The small molecule below binds the protein below.
Small molecule (SMILES): CC(=O)N[C@@H]1[C@@H](O)[C@H](O)[C@@H](CO)O[C@H]1O

Sequence of chain 1.B:
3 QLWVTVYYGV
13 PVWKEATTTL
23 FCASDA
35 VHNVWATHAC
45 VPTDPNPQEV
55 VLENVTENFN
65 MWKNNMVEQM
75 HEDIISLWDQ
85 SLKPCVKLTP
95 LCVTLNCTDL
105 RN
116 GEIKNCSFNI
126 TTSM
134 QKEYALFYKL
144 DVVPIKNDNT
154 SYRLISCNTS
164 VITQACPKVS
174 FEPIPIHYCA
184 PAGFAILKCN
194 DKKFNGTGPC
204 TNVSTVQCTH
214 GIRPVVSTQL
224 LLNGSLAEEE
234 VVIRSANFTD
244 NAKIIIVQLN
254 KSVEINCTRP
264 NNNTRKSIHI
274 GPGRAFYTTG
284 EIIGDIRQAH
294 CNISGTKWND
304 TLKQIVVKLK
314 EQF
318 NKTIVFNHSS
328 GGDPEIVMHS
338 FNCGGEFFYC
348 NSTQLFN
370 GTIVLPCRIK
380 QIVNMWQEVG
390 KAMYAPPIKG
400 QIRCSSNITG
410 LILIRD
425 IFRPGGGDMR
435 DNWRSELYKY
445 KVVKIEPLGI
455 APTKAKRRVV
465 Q

Binding-site contacts:
Ligand atom C4 contacts residue ASN161 of chain 1.B at 4.2 Å.
Ligand atom C8 contacts residue ASN161 of chain 1.B at 3.5 Å.
Ligand atom C1 contacts residue ARG156 of chain 1.B at 3.4 Å.
Ligand atom O7 contacts residue ASN161 of chain 1.B at 3.1 Å (h-bond).
Ligand atom C5 contacts residue ASN161 of chain 1.B at 3.7 Å.
Ligand atom C6 contacts residue ARG156 of chain 1.B at 3.7 Å.
Ligand atom O5 contacts residue ASN161 of chain 1.B at 2.4 Å (h-bond).
Ligand atom C1 contacts residue ASN161 of chain 1.B at 1.4 Å.
Ligand atom C7 contacts residue ASN161 of chain 1.B at 3.2 Å.
Ligand atom O5 contacts residue ARG156 of chain 1.B at 2.9 Å (salt-bridge).
Ligand atom O6 contacts residue ARG156 of chain 1.B at 3.0 Å (salt-bridge).
Ligand atom C5 contacts residue ARG156 of chain 1.B at 3.4 Å.
Ligand atom C8 contacts residue THR162 of chain 1.B at 3.9 Å.
Ligand atom C3 contacts residue ASN161 of chain 1.B at 3.8 Å.
Ligand atom C2 contacts residue ASN161 of chain 1.B at 2.5 Å.
Ligand atom N2 contacts residue ASN161 of chain 1.B at 2.9 Å (h-bond).